Sequence of chain 1.A:
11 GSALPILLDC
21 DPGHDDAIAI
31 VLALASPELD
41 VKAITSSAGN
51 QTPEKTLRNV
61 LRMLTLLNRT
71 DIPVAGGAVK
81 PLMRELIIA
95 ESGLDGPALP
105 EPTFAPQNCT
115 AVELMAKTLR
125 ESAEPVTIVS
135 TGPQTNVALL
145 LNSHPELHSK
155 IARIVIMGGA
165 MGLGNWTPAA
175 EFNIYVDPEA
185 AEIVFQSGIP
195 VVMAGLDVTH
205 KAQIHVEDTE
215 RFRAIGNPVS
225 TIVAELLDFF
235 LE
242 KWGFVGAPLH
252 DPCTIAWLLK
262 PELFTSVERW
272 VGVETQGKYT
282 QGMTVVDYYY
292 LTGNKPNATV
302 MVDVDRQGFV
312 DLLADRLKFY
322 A

Binding-site contacts:
Ligand atom O4 contacts residue ASN177 of chain 1.A at 4.2 Å.
Ligand atom C3 contacts residue MET161 of chain 1.A at 3.8 Å (hydrophobic).
Ligand atom C4 contacts residue MET161 of chain 1.A at 3.8 Å (hydrophobic).
Ligand atom O3 contacts residue ASN177 of chain 1.A at 3.0 Å (h-bond).
Ligand atom C2 contacts residue HIS251 of chain 1.A at 4.2 Å.
Ligand atom O2 contacts residue ASN50 of chain 1.A at 2.9 Å (h-bond).
Ligand atom C5 contacts residue ASN169 of chain 1.A at 3.8 Å.
Ligand atom O5 contacts residue MET161 of chain 1.A at 4.2 Å.
Ligand atom O4 contacts residue PHE176 of chain 1.A at 3.7 Å.
Ligand atom C5 contacts residue HIS251 of chain 1.A at 3.6 Å.
Ligand atom O4 contacts residue GLU175 of chain 1.A at 4.0 Å.
Ligand atom O2 contacts residue ASP26 of chain 1.A at 3.4 Å (salt-bridge).
Ligand atom O5 contacts residue PHE176 of chain 1.A at 4.1 Å.
Ligand atom C2 contacts residue CA1 of chain 1.C at 3.8 Å.
Ligand atom C3 contacts residue ASP25 of chain 1.A at 3.4 Å.
Ligand atom C2 contacts residue ASP25 of chain 1.A at 3.4 Å.
Ligand atom O3 contacts residue CA1 of chain 1.C at 2.7 Å.
Ligand atom C5 contacts residue GLU175 of chain 1.A at 3.4 Å.
Ligand atom C3 contacts residue ASN177 of chain 1.A at 4.0 Å.
Ligand atom C4 contacts residue ASN177 of chain 1.A at 3.8 Å.
Ligand atom O5 contacts residue ASN169 of chain 1.A at 2.7 Å (h-bond).
Ligand atom C5 contacts residue MET161 of chain 1.A at 3.6 Å (hydrophobic).
Ligand atom O2 contacts residue ASP252 of chain 1.A at 3.5 Å (salt-bridge).
Ligand atom O1 contacts residue ASN50 of chain 1.A at 2.6 Å (h-bond).
Ligand atom O2 contacts residue CA1 of chain 1.C at 2.7 Å.
Ligand atom O2 contacts residue ASP25 of chain 1.A at 2.8 Å (salt-bridge).
Ligand atom C3 contacts residue HIS251 of chain 1.A at 4.0 Å.
Ligand atom O3 contacts residue ASP25 of chain 1.A at 3.9 Å.
Ligand atom O5 contacts residue GLU175 of chain 1.A at 2.7 Å (salt-bridge).
Ligand atom C3 contacts residue CA1 of chain 1.C at 3.8 Å.
Ligand atom O3 contacts residue ASP252 of chain 1.A at 2.8 Å (salt-bridge).
Ligand atom C1 contacts residue PHE176 of chain 1.A at 4.2 Å (hydrophobic).
Ligand atom C1 contacts residue ASN50 of chain 1.A at 3.7 Å.
Ligand atom C4 contacts residue GLU175 of chain 1.A at 3.4 Å.
Ligand atom O5 contacts residue LEU200 of chain 1.A at 3.9 Å.
Ligand atom C2 contacts residue ASN50 of chain 1.A at 4.1 Å.
Ligand atom O3 contacts residue MET161 of chain 1.A at 3.6 Å.
Ligand atom C3 contacts residue ASP252 of chain 1.A at 3.4 Å.
Ligand atom O1 contacts residue PHE176 of chain 1.A at 3.5 Å.
Ligand atom O3 contacts residue THR135 of chain 1.A at 3.1 Å (h-bond).

This protein binds this small molecule.
Small molecule (SMILES): OC[C@H]1O[C@H](O)[C@H](O)[C@@H]1O